Sequence of chain 58.A:
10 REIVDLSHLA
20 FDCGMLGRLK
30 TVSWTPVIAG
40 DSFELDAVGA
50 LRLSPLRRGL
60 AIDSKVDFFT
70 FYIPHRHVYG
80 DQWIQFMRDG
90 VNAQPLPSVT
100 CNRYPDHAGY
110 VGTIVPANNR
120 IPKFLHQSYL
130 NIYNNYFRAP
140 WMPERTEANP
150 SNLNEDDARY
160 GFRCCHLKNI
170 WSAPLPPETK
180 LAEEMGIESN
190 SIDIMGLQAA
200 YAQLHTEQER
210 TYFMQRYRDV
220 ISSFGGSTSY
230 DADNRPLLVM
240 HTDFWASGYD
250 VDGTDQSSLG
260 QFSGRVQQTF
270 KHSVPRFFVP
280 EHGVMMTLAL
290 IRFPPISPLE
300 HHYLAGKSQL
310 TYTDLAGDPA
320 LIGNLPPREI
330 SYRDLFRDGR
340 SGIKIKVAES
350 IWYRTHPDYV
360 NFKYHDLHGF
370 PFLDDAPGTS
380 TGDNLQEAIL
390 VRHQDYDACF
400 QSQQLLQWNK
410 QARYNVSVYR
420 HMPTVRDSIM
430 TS

The small molecule below binds the protein below.
Small molecule (SMILES): Nc1ccn([C@H]2C[C@H](O)[C@@H](COP(=O)(O)O)O2)c(=O)n1

Binding-site contacts:
Ligand atom OP2 contacts residue ASP242 of chain 58.A at 3.9 Å.
Ligand atom C5' contacts residue ASP242 of chain 58.A at 4.4 Å.
Ligand atom C2' contacts residue LYS25 of chain 58.C at 3.8 Å.

Sequence of chain 58.C:
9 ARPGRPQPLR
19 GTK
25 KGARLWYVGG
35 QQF